Binding-site contacts:
Ligand atom C7 contacts residue NAG1 of chain 34.L at 4.3 Å.
Ligand atom C5 contacts residue NAG1 of chain 34.L at 4.5 Å.
Ligand atom N2 contacts residue NAG1 of chain 34.L at 4.2 Å.
Ligand atom C4 contacts residue ASN77 of chain 34.F at 4.2 Å.
Ligand atom O7 contacts residue ASN77 of chain 34.F at 2.3 Å (h-bond).
Ligand atom C1 contacts residue ASN77 of chain 34.F at 1.5 Å.
Ligand atom C6 contacts residue THR94 of chain 34.F at 4.0 Å.
Ligand atom C8 contacts residue ASN77 of chain 34.F at 4.1 Å.
Ligand atom O5 contacts residue NAG1 of chain 34.L at 4.2 Å.
Ligand atom C8 contacts residue NAG1 of chain 34.L at 4.3 Å.
Ligand atom C5 contacts residue ASN77 of chain 34.F at 3.7 Å.
Ligand atom C1 contacts residue NAG1 of chain 34.L at 3.4 Å.
Ligand atom N2 contacts residue ASN77 of chain 34.F at 2.8 Å (h-bond).
Ligand atom C3 contacts residue ASN77 of chain 34.F at 3.7 Å.
Ligand atom O6 contacts residue THR94 of chain 34.F at 4.0 Å.
Ligand atom C7 contacts residue ASN77 of chain 34.F at 2.7 Å.
Ligand atom O5 contacts residue ASN77 of chain 34.F at 2.4 Å (h-bond).
Ligand atom C2 contacts residue ASN77 of chain 34.F at 2.3 Å.
Ligand atom C2 contacts residue NAG1 of chain 34.L at 4.3 Å.
Ligand atom O5 contacts residue THR94 of chain 34.F at 3.8 Å.

The small molecule below binds the protein below.
Small molecule (SMILES): CC(=O)N[C@H]1[C@H](O[C@H]2[C@H](O)[C@@H](NC(C)=O)CO[C@@H]2CO)O[C@H](CO)[C@@H](O)[C@@H]1O

Sequence of chain 34.F:
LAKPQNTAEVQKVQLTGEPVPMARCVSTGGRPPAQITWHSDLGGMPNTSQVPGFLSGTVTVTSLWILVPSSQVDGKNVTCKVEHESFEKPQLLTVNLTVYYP